A small-molecule ligand and the protein it binds are described below.
Small molecule (SMILES): CC(C)C[C@H](NC(=O)[C@H](CC1=c2ccccc2=NC1)NC(=O)[C@H](C)N)C(=O)N[C@@H](Cc1ccccc1)C(=O)N[C@@H](CCC(=O)O)C(=O)N[C@@H](C)C=O

Binding-site contacts:
Ligand atom CD2 contacts residue LEU41 of chain 8.A at 3.6 Å (hydrophobic).
Ligand atom CZ contacts residue ALA42 of chain 8.A at 3.6 Å (hydrophobic).
Ligand atom CD1 contacts residue ASN74 of chain 3.A at 3.8 Å.
Ligand atom O contacts residue VAL205 of chain 8.A at 2.8 Å (h-bond).
Ligand atom CD1 contacts residue VAL40 of chain 3.A at 3.8 Å (hydrophobic).
Ligand atom N contacts residue GLU44 of chain 3.A at 2.9 Å (salt-bridge).
Ligand atom CA contacts residue VAL205 of chain 8.A at 3.3 Å (hydrophobic).
Ligand atom O contacts residue LYS204 of chain 8.A at 3.7 Å.
Ligand atom CG contacts residue VAL40 of chain 3.A at 3.7 Å (hydrophobic).
Ligand atom NE1 contacts residue ASN207 of chain 8.A at 3.5 Å (h-bond).
Ligand atom N contacts residue GLU44 of chain 3.A at 3.2 Å (salt-bridge).
Ligand atom CD2 contacts residue VAL40 of chain 3.A at 3.6 Å (hydrophobic).
Ligand atom C contacts residue ASN207 of chain 8.A at 3.9 Å.
Ligand atom CZ2 contacts residue ASN207 of chain 8.A at 3.6 Å.
Ligand atom CA contacts residue VAL205 of chain 8.A at 3.9 Å (hydrophobic).
Ligand atom C contacts residue GLU44 of chain 3.A at 3.8 Å.
Ligand atom O contacts residue ALA206 of chain 8.A at 3.2 Å.
Ligand atom CA contacts residue GLU44 of chain 3.A at 3.7 Å.
Ligand atom O contacts residue VAL205 of chain 8.A at 3.6 Å.
Ligand atom CB contacts residue GLU44 of chain 3.A at 3.4 Å.
Ligand atom CE3 contacts residue LEU41 of chain 3.A at 3.8 Å (hydrophobic).
Ligand atom N contacts residue VAL205 of chain 8.A at 2.9 Å (h-bond).
Ligand atom CE2 contacts residue VAL40 of chain 3.A at 3.7 Å (hydrophobic).
Ligand atom CE1 contacts residue ALA206 of chain 8.A at 3.8 Å (hydrophobic).
Ligand atom CD1 contacts residue ASN207 of chain 8.A at 3.5 Å.
Ligand atom CH2 contacts residue ILE37 of chain 3.A at 3.9 Å (hydrophobic).
Ligand atom NE1 contacts residue ASN74 of chain 3.A at 3.0 Å (h-bond).
Ligand atom CD1 contacts residue ALA206 of chain 8.A at 3.9 Å (hydrophobic).
Ligand atom NE1 contacts residue VAL40 of chain 3.A at 3.8 Å.
Ligand atom CE2 contacts residue ASN207 of chain 8.A at 3.4 Å.
Ligand atom CZ2 contacts residue ASN74 of chain 3.A at 3.5 Å.
Ligand atom CH2 contacts residue ARG34 of chain 8.A at 3.5 Å.
Ligand atom O contacts residue ASN207 of chain 8.A at 2.7 Å (h-bond).
Ligand atom O contacts residue ASN207 of chain 8.A at 3.1 Å (h-bond).
Ligand atom CZ2 contacts residue ARG34 of chain 8.A at 3.7 Å.
Ligand atom C contacts residue LEU203 of chain 8.A at 3.9 Å (hydrophobic).
Ligand atom CZ contacts residue SER38 of chain 8.A at 3.3 Å.
Ligand atom C contacts residue VAL205 of chain 8.A at 3.5 Å (hydrophobic).
Ligand atom CE1 contacts residue SER38 of chain 8.A at 3.7 Å.
Ligand atom CD2 contacts residue GLU45 of chain 8.A at 3.8 Å.

Sequence of chain 8.A:
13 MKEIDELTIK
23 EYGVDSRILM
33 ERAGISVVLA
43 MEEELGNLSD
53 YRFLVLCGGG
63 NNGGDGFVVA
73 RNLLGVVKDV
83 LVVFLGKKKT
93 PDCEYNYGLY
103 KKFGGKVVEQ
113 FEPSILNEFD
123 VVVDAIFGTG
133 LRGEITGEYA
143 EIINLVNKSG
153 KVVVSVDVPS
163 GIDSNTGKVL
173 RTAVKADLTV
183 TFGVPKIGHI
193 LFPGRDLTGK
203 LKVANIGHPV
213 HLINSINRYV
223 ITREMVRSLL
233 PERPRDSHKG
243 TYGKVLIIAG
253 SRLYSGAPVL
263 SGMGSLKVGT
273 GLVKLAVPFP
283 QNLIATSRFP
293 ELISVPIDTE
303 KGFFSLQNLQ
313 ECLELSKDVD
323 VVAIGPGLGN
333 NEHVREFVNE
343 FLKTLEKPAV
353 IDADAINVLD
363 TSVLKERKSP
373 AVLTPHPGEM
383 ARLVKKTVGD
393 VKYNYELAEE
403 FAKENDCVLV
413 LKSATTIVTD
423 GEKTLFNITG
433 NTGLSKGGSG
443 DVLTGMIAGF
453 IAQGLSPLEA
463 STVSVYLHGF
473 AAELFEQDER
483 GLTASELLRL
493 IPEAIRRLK

Sequence of chain 3.A:
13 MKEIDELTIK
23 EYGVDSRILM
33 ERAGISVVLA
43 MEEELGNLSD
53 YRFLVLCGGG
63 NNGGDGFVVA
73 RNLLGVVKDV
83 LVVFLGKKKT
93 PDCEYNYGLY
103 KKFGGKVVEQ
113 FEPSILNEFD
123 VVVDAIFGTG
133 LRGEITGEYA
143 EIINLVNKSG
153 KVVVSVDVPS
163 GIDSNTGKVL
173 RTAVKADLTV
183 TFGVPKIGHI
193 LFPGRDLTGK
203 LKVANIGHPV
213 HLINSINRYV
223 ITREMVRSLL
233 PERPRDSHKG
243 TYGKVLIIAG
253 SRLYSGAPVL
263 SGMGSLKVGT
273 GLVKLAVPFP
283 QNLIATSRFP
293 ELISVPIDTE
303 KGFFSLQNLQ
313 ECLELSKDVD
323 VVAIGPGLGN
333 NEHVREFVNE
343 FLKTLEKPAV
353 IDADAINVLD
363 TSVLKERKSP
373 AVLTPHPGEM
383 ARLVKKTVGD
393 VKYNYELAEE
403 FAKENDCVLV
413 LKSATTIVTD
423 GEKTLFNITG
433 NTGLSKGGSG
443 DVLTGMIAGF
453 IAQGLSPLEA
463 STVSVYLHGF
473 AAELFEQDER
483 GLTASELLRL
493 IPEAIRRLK